The small molecule below binds the protein below.
Small molecule (SMILES): O=P(O)(O)Oc1ccccc1

Sequence of chain 1.A:
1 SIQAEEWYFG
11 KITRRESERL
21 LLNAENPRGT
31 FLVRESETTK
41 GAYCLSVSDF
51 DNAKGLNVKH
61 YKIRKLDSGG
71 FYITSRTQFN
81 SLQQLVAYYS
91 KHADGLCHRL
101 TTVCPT

Binding-site contacts:
Ligand atom C2 contacts residue LEU96 of chain 1.A at 3.5 Å (hydrophobic).
Ligand atom C3 contacts residue LEU96 of chain 1.A at 3.6 Å (hydrophobic).
Ligand atom C2 contacts residue CYS97 of chain 1.A at 4.0 Å (hydrophobic).
Ligand atom O15 contacts residue LYS54 of chain 1.A at 4.3 Å.
Ligand atom P13 contacts residue LYS54 of chain 1.A at 4.0 Å.
Ligand atom C3 contacts residue TYR61 of chain 1.A at 4.3 Å (hydrophobic).
Ligand atom P13 contacts residue LYS59 of chain 1.A at 3.6 Å.
Ligand atom C3 contacts residue CYS97 of chain 1.A at 3.6 Å (hydrophobic).
Ligand atom C4 contacts residue LEU96 of chain 1.A at 4.3 Å (hydrophobic).
Ligand atom C1 contacts residue CYS97 of chain 1.A at 4.1 Å (hydrophobic).
Ligand atom C5 contacts residue LYS59 of chain 1.A at 4.2 Å.
Ligand atom C4 contacts residue TYR61 of chain 1.A at 4.2 Å (hydrophobic).
Ligand atom O12 contacts residue LYS59 of chain 1.A at 3.1 Å (salt-bridge).
Ligand atom O14 contacts residue LYS59 of chain 1.A at 3.0 Å (salt-bridge).
Ligand atom C5 contacts residue CYS97 of chain 1.A at 3.8 Å (hydrophobic).
Ligand atom C6 contacts residue CYS97 of chain 1.A at 4.0 Å (hydrophobic).
Ligand atom C4 contacts residue CYS97 of chain 1.A at 3.5 Å (hydrophobic).
Ligand atom O15 contacts residue LYS59 of chain 1.A at 3.9 Å.
Ligand atom O12 contacts residue ASP49 of chain 1.A at 4.0 Å.
Ligand atom O12 contacts residue CYS97 of chain 1.A at 4.1 Å.
Ligand atom C2 contacts residue GLY95 of chain 1.A at 3.6 Å.
Ligand atom C3 contacts residue GLY95 of chain 1.A at 3.3 Å.
Ligand atom O14 contacts residue LYS54 of chain 1.A at 2.7 Å (salt-bridge).
Ligand atom C1 contacts residue LEU96 of chain 1.A at 4.1 Å (hydrophobic).
Ligand atom C4 contacts residue LYS59 of chain 1.A at 4.4 Å.